Binding-site contacts:
Ligand atom OP1 contacts residue TRP75 of chain 10.C at 3.9 Å.
Ligand atom P contacts residue SER73 of chain 10.C at 4.1 Å.
Ligand atom C4' contacts residue TRP75 of chain 10.C at 4.5 Å (hydrophobic).
Ligand atom O2' contacts residue TYR111 of chain 6.D at 4.3 Å.
Ligand atom C2 contacts residue ARG12 of chain 6.D at 4.5 Å.
Ligand atom OP1 contacts residue TYR111 of chain 6.D at 3.6 Å (h-bond).
Ligand atom P contacts residue TYR111 of chain 6.D at 4.5 Å.
Ligand atom O4' contacts residue ARG12 of chain 6.D at 4.0 Å.
Ligand atom C5' contacts residue ARG12 of chain 6.D at 4.3 Å.
Ligand atom O2' contacts residue THR13 of chain 6.D at 3.8 Å.
Ligand atom O5' contacts residue TYR111 of chain 6.D at 4.4 Å.
Ligand atom O5' contacts residue LYS131 of chain 10.C at 3.3 Å.
Ligand atom C5' contacts residue LYS131 of chain 10.C at 4.2 Å.
Ligand atom OP1 contacts residue THR176 of chain 10.C at 3.4 Å (h-bond).
Ligand atom C1' contacts residue ARG12 of chain 6.D at 3.9 Å.
Ligand atom O2 contacts residue ARG12 of chain 6.D at 3.6 Å.
Ligand atom O2' contacts residue VAL14 of chain 6.D at 4.3 Å.
Ligand atom P contacts residue TRP75 of chain 10.C at 4.3 Å.
Ligand atom OP2 contacts residue SER73 of chain 10.C at 4.0 Å.
Ligand atom O3' contacts residue THR13 of chain 6.D at 4.4 Å.
Ligand atom C4' contacts residue ARG12 of chain 6.D at 3.6 Å.
Ligand atom O3' contacts residue TRP75 of chain 10.C at 3.6 Å.
Ligand atom O2' contacts residue ARG12 of chain 6.D at 3.6 Å.
Ligand atom O2' contacts residue ASP11 of chain 6.D at 3.5 Å.
Ligand atom OP1 contacts residue VAL14 of chain 6.D at 3.4 Å.
Ligand atom OP1 contacts residue SER73 of chain 10.C at 3.2 Å (h-bond).
Ligand atom O5' contacts residue ARG12 of chain 6.D at 4.1 Å.

Sequence of chain 6.D:
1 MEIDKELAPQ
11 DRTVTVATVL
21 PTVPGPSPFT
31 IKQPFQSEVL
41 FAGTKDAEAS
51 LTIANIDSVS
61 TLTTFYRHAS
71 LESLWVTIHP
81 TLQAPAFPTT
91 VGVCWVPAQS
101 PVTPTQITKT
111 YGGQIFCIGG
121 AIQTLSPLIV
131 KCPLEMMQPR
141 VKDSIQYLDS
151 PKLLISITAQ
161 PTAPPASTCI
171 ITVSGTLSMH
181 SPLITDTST

A protein and the small-molecule ligand that binds it are described below.
Small molecule (SMILES): Nc1ccn([C@@H]2O[C@H](CO[P](=O)(O)O[C@H]3[C@@H](O)[C@H](n4ccc(N)nc4=O)O[C@@H]3CO[P](=O)(O)O[C@H]3[C@@H](O)[C@H](n4ccc(N)nc4=O)O[C@@H]3CO)[C@@H](O)[C@H]2O)c(=O)n1

Sequence of chain 10.C:
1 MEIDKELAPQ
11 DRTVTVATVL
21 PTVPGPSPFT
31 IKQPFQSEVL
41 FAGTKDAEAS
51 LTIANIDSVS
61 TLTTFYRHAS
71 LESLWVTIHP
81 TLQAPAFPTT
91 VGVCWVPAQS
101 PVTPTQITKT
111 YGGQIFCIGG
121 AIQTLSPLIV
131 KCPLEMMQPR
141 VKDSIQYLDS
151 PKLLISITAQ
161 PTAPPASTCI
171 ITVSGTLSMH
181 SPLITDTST